Sequence of chain 24.C:
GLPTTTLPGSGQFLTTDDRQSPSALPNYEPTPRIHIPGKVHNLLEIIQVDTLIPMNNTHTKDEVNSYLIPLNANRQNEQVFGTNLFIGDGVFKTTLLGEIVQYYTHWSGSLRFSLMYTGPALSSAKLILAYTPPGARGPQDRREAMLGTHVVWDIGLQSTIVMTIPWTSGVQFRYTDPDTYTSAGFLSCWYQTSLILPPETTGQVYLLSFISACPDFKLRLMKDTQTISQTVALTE

Sequence of chain 25.C:
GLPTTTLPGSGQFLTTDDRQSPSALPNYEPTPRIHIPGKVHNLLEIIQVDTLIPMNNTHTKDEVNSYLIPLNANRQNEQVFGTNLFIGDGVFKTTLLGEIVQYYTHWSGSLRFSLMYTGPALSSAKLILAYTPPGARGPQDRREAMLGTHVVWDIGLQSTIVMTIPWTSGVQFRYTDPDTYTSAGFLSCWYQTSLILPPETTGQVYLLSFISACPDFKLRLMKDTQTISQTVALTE

Sequence of chain 24.A:
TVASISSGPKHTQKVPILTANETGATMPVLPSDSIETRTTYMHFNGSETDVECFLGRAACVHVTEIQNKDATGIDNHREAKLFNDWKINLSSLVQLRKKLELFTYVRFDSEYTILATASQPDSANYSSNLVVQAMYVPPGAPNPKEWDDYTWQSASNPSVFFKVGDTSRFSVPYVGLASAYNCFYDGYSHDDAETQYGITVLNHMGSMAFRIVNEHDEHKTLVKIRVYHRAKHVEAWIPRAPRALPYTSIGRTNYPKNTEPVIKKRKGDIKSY

The small molecule below binds the protein below.
Small molecule (SMILES): Cc1cc(CCCCCOc2ccc(C3=NCCO3)cc2Cl)on1

Binding-site contacts:
Ligand atom C1C contacts residue LEU106 of chain 24.A at 3.5 Å (hydrophobic).
Ligand atom C1C contacts residue TYR128 of chain 24.A at 3.7 Å (hydrophobic).
Ligand atom O1A contacts residue MET224 of chain 24.A at 2.8 Å.
Ligand atom C5A contacts residue ALA150 of chain 24.A at 3.9 Å (hydrophobic).
Ligand atom C2B contacts residue VAL188 of chain 24.A at 3.7 Å (hydrophobic).
Ligand atom C6B contacts residue TYR128 of chain 24.A at 3.8 Å (hydrophobic).
Ligand atom C4 contacts residue LEU106 of chain 24.A at 3.6 Å (hydrophobic).
Ligand atom C2A contacts residue MET224 of chain 24.A at 3.4 Å (hydrophobic).
Ligand atom C3B contacts residue TYR152 of chain 24.A at 3.7 Å (hydrophobic).
Ligand atom N3A contacts residue ALA24 of chain 24.C at 3.6 Å.
Ligand atom O1 contacts residue MET221 of chain 24.A at 3.2 Å (h-bond).
Ligand atom C5 contacts residue LEU106 of chain 24.A at 3.7 Å (hydrophobic).
Ligand atom CL1 contacts residue TYR128 of chain 24.A at 3.3 Å.
Ligand atom C3C contacts residue TYR128 of chain 24.A at 3.4 Å (hydrophobic).
Ligand atom C5B contacts residue PHE186 of chain 24.A at 3.5 Å (hydrophobic).
Ligand atom C2B contacts residue TYR152 of chain 24.A at 3.8 Å (hydrophobic).
Ligand atom C4B contacts residue PHE186 of chain 24.A at 3.4 Å (hydrophobic).
Ligand atom N3A contacts residue PRO174 of chain 24.A at 3.7 Å.
Ligand atom O1A contacts residue PHE186 of chain 24.A at 2.8 Å.
Ligand atom C5A contacts residue MET224 of chain 24.A at 3.5 Å (hydrophobic).
Ligand atom C4C contacts residue VAL191 of chain 24.A at 3.5 Å (hydrophobic).
Ligand atom C5A contacts residue VAL176 of chain 24.A at 3.2 Å (hydrophobic).
Ligand atom C31 contacts residue TYR197 of chain 24.A at 3.9 Å (hydrophobic).
Ligand atom N2 contacts residue ASN219 of chain 24.A at 3.6 Å.
Ligand atom C5C contacts residue VAL191 of chain 24.A at 3.9 Å (hydrophobic).
Ligand atom C5A contacts residue PHE186 of chain 24.A at 3.4 Å (hydrophobic).
Ligand atom C4B contacts residue TYR152 of chain 24.A at 3.8 Å (hydrophobic).
Ligand atom CL1 contacts residue ILE104 of chain 24.A at 3.5 Å.
Ligand atom C2C contacts residue TYR128 of chain 24.A at 3.8 Å (hydrophobic).
Ligand atom C4A contacts residue PRO174 of chain 24.A at 3.3 Å (hydrophobic).
Ligand atom C1B contacts residue VAL188 of chain 24.A at 3.9 Å (hydrophobic).
Ligand atom C5B contacts residue MET224 of chain 24.A at 3.5 Å (hydrophobic).
Ligand atom C2C contacts residue TYR197 of chain 24.A at 3.8 Å (hydrophobic).
Ligand atom C2A contacts residue PHE186 of chain 24.A at 3.2 Å (hydrophobic).
Ligand atom C5C contacts residue VAL188 of chain 24.A at 3.9 Å (hydrophobic).
Ligand atom C5C contacts residue TYR152 of chain 24.A at 3.9 Å (hydrophobic).
Ligand atom C4C contacts residue VAL188 of chain 24.A at 3.9 Å (hydrophobic).
Ligand atom C4B contacts residue MET224 of chain 24.A at 3.8 Å (hydrophobic).
Ligand atom O1B contacts residue ILE104 of chain 24.A at 3.8 Å.
Ligand atom N3A contacts residue PHE186 of chain 24.A at 3.9 Å.